The protein below binds the small molecule below.
Small molecule (SMILES): O=C(O)[C@H]1/C(=C/CO)O[C@@H]2CC(=O)N21

Sequence of chain 1.B:
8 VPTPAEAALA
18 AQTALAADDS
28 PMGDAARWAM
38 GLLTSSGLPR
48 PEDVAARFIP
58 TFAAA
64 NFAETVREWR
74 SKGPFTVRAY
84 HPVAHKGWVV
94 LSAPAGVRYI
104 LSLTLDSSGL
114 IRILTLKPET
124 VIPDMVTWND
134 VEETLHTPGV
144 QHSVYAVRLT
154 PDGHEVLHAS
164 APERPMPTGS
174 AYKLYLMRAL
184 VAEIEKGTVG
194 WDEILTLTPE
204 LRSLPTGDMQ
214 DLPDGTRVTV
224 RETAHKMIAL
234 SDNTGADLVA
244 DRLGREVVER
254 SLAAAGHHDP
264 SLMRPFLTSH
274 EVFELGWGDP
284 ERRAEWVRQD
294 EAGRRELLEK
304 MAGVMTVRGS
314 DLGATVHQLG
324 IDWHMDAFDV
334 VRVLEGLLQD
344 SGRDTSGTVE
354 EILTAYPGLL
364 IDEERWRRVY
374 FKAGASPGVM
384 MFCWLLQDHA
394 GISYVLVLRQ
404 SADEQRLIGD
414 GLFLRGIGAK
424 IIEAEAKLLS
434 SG

Binding-site contacts:
Ligand atom O3 contacts residue SER234 of chain 1.B at 3.1 Å (h-bond).
Ligand atom C7 contacts residue GLY377 of chain 1.B at 3.9 Å.
Ligand atom C6 contacts residue ALA376 of chain 1.B at 3.8 Å (hydrophobic).
Ligand atom C7 contacts residue SER234 of chain 1.B at 3.3 Å.
Ligand atom O1 contacts residue ALA378 of chain 1.B at 3.7 Å.
Ligand atom C5 contacts residue LYS89 of chain 1.B at 3.8 Å.
Ligand atom C5 contacts residue ASP413 of chain 1.B at 4.2 Å.
Ligand atom O2 contacts residue ARG418 of chain 1.B at 3.9 Å.
Ligand atom O2 contacts residue LYS89 of chain 1.B at 2.8 Å (salt-bridge).
Ligand atom O5 contacts residue ALA376 of chain 1.B at 3.8 Å.
Ligand atom C7 contacts residue ALA378 of chain 1.B at 4.0 Å (hydrophobic).
Ligand atom N1 contacts residue PHE385 of chain 1.B at 4.2 Å.
Ligand atom C8 contacts residue ALA376 of chain 1.B at 3.7 Å (hydrophobic).
Ligand atom C8 contacts residue TYR359 of chain 1.B at 3.6 Å (hydrophobic).
Ligand atom C3 contacts residue ALA376 of chain 1.B at 3.9 Å (hydrophobic).
Ligand atom N1 contacts residue ARG418 of chain 1.B at 3.0 Å (salt-bridge).
Ligand atom C2 contacts residue ARG418 of chain 1.B at 3.8 Å.
Ligand atom C1 contacts residue ALA376 of chain 1.B at 3.6 Å (hydrophobic).
Ligand atom O3 contacts residue THR209 of chain 1.B at 3.1 Å (h-bond).
Ligand atom O4 contacts residue ALA376 of chain 1.B at 3.8 Å.
Ligand atom O3 contacts residue SER173 of chain 1.B at 3.5 Å (h-bond).
Ligand atom C4 contacts residue MET383 of chain 1.B at 4.1 Å (hydrophobic).
Ligand atom C7 contacts residue ALA376 of chain 1.B at 3.6 Å (hydrophobic).
Ligand atom O4 contacts residue TYR359 of chain 1.B at 2.7 Å (h-bond).
Ligand atom C6 contacts residue SER234 of chain 1.B at 3.7 Å.
Ligand atom O4 contacts residue PHE374 of chain 1.B at 4.0 Å.
Ligand atom C3 contacts residue ARG418 of chain 1.B at 4.0 Å.
Ligand atom O4 contacts residue ARG418 of chain 1.B at 2.6 Å (salt-bridge).
Ligand atom C7 contacts residue SER173 of chain 1.B at 4.1 Å.
Ligand atom C8 contacts residue LYS89 of chain 1.B at 4.1 Å.
Ligand atom C5 contacts residue ARG418 of chain 1.B at 3.6 Å.
Ligand atom C2 contacts residue ALA376 of chain 1.B at 4.1 Å (hydrophobic).
Ligand atom N1 contacts residue ALA376 of chain 1.B at 4.2 Å.
Ligand atom C8 contacts residue ARG418 of chain 1.B at 3.6 Å.
Ligand atom C2 contacts residue LYS89 of chain 1.B at 4.0 Å.
Ligand atom C4 contacts residue ASP413 of chain 1.B at 3.5 Å.
Ligand atom O1 contacts residue ALA376 of chain 1.B at 3.6 Å.
Ligand atom C3 contacts residue MET383 of chain 1.B at 4.2 Å (hydrophobic).
Ligand atom C3 contacts residue PHE385 of chain 1.B at 3.9 Å (hydrophobic).
Ligand atom O5 contacts residue TYR359 of chain 1.B at 3.7 Å.